Binding-site contacts:
Ligand atom CE2 contacts residue GLY49 of chain 1.B at 3.7 Å.
Ligand atom CE contacts residue GLY49 of chain 1.A at 3.6 Å.
Ligand atom C7 contacts residue PRO81 of chain 1.A at 3.7 Å (hydrophobic).
Ligand atom OXT contacts residue ASP25 of chain 1.B at 2.6 Å (salt-bridge).
Ligand atom C32 contacts residue GLY48 of chain 1.A at 3.8 Å.
Ligand atom OXT contacts residue GLY27 of chain 1.B at 3.5 Å.
Ligand atom CC contacts residue ASP25 of chain 1.A at 3.4 Å.
Ligand atom C3' contacts residue ILE50 of chain 1.B at 3.5 Å (hydrophobic).
Ligand atom CB contacts residue GLY48 of chain 1.B at 3.7 Å.
Ligand atom C61 contacts residue ASP25 of chain 1.B at 3.6 Å.
Ligand atom C42 contacts residue PRO81 of chain 1.B at 3.7 Å (hydrophobic).
Ligand atom N contacts residue GLY48 of chain 1.B at 3.2 Å (h-bond).
Ligand atom O1 contacts residue ASP29 of chain 1.B at 2.8 Å (salt-bridge).
Ligand atom CZ contacts residue PRO81 of chain 1.A at 3.7 Å (hydrophobic).
Ligand atom C52 contacts residue PRO81 of chain 1.B at 3.6 Å (hydrophobic).
Ligand atom C6 contacts residue PRO81 of chain 1.A at 3.7 Å (hydrophobic).
Ligand atom CM contacts residue ASP25 of chain 1.A at 3.5 Å.
Ligand atom C4' contacts residue VAL47 of chain 1.A at 3.7 Å (hydrophobic).
Ligand atom O1 contacts residue ALA28 of chain 1.B at 3.6 Å.
Ligand atom C51 contacts residue ILE84 of chain 1.B at 3.7 Å (hydrophobic).
Ligand atom OXT contacts residue ASP25 of chain 1.A at 2.7 Å (salt-bridge).
Ligand atom O1 contacts residue GLY27 of chain 1.B at 3.5 Å (h-bond).
Ligand atom CC contacts residue ASP25 of chain 1.B at 3.5 Å.
Ligand atom C51 contacts residue ILE82 of chain 1.B at 3.7 Å (hydrophobic).
Ligand atom C4' contacts residue ILE50 of chain 1.B at 3.5 Å (hydrophobic).
Ligand atom O contacts residue GLY49 of chain 1.B at 3.8 Å.
Ligand atom CE2 contacts residue ILE50 of chain 1.B at 3.7 Å (hydrophobic).
Ligand atom C41 contacts residue ILE82 of chain 1.B at 3.8 Å (hydrophobic).
Ligand atom N2 contacts residue GLY27 of chain 1.B at 3.2 Å (h-bond).
Ligand atom C4 contacts residue ARG8 of chain 1.A at 3.7 Å.
Ligand atom C3 contacts residue ASP29 of chain 1.B at 3.6 Å.
Ligand atom CB1 contacts residue ASP25 of chain 1.A at 3.1 Å.
Ligand atom CE contacts residue GLY48 of chain 1.A at 2.9 Å.
Ligand atom CG1 contacts residue ILE50 of chain 1.A at 3.7 Å (hydrophobic).
Ligand atom N1 contacts residue GLY48 of chain 1.B at 3.2 Å (h-bond).
Ligand atom C3 contacts residue ARG8 of chain 1.A at 3.7 Å.
Ligand atom CD1 contacts residue GLY27 of chain 1.B at 3.6 Å.
Ligand atom S contacts residue PRO81 of chain 1.B at 3.6 Å.
Ligand atom C2' contacts residue ASP30 of chain 1.A at 3.7 Å.
Ligand atom CG1 contacts residue ILE84 of chain 1.B at 3.6 Å (hydrophobic).

Sequence of chain 1.B:
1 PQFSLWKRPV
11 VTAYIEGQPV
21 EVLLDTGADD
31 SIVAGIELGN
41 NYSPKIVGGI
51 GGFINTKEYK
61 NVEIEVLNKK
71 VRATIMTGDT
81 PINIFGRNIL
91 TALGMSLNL

The small molecule below binds the protein below.
Small molecule (SMILES): CC(C)[C@H](NC(=O)c1ccc2ccccc2n1)C(=O)N[C@@H](Cc1ccccc1)[C@H](O)CN1CC[C@@H](SCc2cccnc2)C[C@H]1C(=O)NC(C)(C)C

Sequence of chain 1.A:
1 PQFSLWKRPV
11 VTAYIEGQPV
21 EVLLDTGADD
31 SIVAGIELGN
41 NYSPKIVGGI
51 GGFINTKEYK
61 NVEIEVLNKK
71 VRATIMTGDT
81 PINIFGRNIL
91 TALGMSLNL